The protein below binds the small molecule below.
Small molecule (SMILES): CC(C)C[C@H](NC(=O)[C@@H](N)CS)C(=O)N[C@@H](COP(=O)(O)O)C(=O)N[C@@H](CC(=O)O)C(=O)N[C@H](C=O)Cc1cnc[nH]1

Sequence of chain 2.A:
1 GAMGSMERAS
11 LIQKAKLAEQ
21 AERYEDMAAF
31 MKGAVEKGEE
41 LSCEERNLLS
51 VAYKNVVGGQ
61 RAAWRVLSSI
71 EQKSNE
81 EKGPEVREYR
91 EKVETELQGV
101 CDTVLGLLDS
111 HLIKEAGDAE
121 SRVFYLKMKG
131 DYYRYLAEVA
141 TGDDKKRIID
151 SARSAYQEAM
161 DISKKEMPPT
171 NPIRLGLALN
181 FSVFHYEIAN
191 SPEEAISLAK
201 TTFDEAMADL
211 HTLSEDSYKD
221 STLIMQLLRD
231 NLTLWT

Binding-site contacts:
Ligand atom O contacts residue LYS54 of chain 2.A at 3.1 Å.
Ligand atom O3P contacts residue ARG134 of chain 2.A at 2.8 Å (salt-bridge).
Ligand atom CD1 contacts residue ASN231 of chain 2.A at 3.5 Å.
Ligand atom CD1 contacts residue LEU179 of chain 2.A at 3.7 Å (hydrophobic).
Ligand atom SG contacts residue TRP235 of chain 2.A at 2.9 Å (h-bond).
Ligand atom CD2 contacts residue ASP230 of chain 2.A at 3.4 Å.
Ligand atom O2P contacts residue ARG61 of chain 2.A at 2.8 Å (salt-bridge).
Ligand atom OD2 contacts residue LYS127 of chain 2.A at 3.7 Å.
Ligand atom CD2 contacts residue LEU227 of chain 2.A at 3.7 Å (hydrophobic).
Ligand atom CD1 contacts residue LEU227 of chain 2.A at 3.2 Å (hydrophobic).
Ligand atom CB contacts residue GLU187 of chain 2.A at 3.0 Å.
Ligand atom O3P contacts residue TYR135 of chain 2.A at 2.6 Å (h-bond).
Ligand atom C contacts residue ASN231 of chain 2.A at 3.7 Å.
Ligand atom N contacts residue LEU179 of chain 2.A at 3.4 Å.
Ligand atom SG contacts residue GLU187 of chain 2.A at 3.8 Å.
Ligand atom O contacts residue VAL183 of chain 2.A at 3.3 Å.
Ligand atom N contacts residue ASN180 of chain 2.A at 2.7 Å (h-bond).
Ligand atom CB contacts residue ASN180 of chain 2.A at 3.3 Å.
Ligand atom O1P contacts residue ARG61 of chain 2.A at 3.0 Å (salt-bridge).
Ligand atom CA contacts residue ASN231 of chain 2.A at 3.6 Å.
Ligand atom N contacts residue LEU234 of chain 2.A at 3.2 Å.
Ligand atom N contacts residue ASN231 of chain 2.A at 2.9 Å (h-bond).
Ligand atom SG contacts residue TYR186 of chain 2.A at 3.6 Å.
Ligand atom C contacts residue LEU179 of chain 2.A at 3.6 Å (hydrophobic).
Ligand atom O contacts residue ASN231 of chain 2.A at 2.9 Å (h-bond).
Ligand atom P contacts residue ARG61 of chain 2.A at 3.7 Å.
Ligand atom O1P contacts residue ARG134 of chain 2.A at 2.9 Å (salt-bridge).
Ligand atom CA contacts residue ASN180 of chain 2.A at 3.4 Å.
Ligand atom C contacts residue ASN180 of chain 2.A at 3.5 Å.
Ligand atom CG contacts residue LEU227 of chain 2.A at 3.7 Å (hydrophobic).
Ligand atom O contacts residue LEU179 of chain 2.A at 3.7 Å.
Ligand atom CA contacts residue LEU179 of chain 2.A at 3.5 Å (hydrophobic).
Ligand atom CD2 contacts residue ASN231 of chain 2.A at 3.7 Å.
Ligand atom CG contacts residue GLY176 of chain 2.A at 3.6 Å.
Ligand atom CG contacts residue ASN231 of chain 2.A at 3.0 Å.
Ligand atom C contacts residue LYS54 of chain 2.A at 3.5 Å.
Ligand atom OD2 contacts residue GLY176 of chain 2.A at 3.4 Å.
Ligand atom CB contacts residue ASN180 of chain 2.A at 3.3 Å.
Ligand atom O2P contacts residue LYS54 of chain 2.A at 3.2 Å (salt-bridge).
Ligand atom CA contacts residue ASN180 of chain 2.A at 3.6 Å.